This small molecule binds to this protein.
Small molecule (SMILES): CC(=O)N[C@@H]1[C@@H](O)[C@H](O)[C@@H](CO)O[C@H]1O

Binding-site contacts:
Ligand atom O7 contacts residue ASN15 of chain 1.D at 3.4 Å.
Ligand atom C1 contacts residue ASN15 of chain 1.D at 1.4 Å.
Ligand atom C2 contacts residue ASN15 of chain 1.D at 2.5 Å.
Ligand atom C7 contacts residue ASN15 of chain 1.D at 3.3 Å.
Ligand atom O7 contacts residue PRO14 of chain 1.D at 3.9 Å.
Ligand atom O5 contacts residue ASN15 of chain 1.D at 2.4 Å (h-bond).
Ligand atom C4 contacts residue ASN15 of chain 1.D at 4.3 Å.
Ligand atom C8 contacts residue ASN15 of chain 1.D at 4.4 Å.
Ligand atom N2 contacts residue ASN15 of chain 1.D at 2.9 Å (h-bond).
Ligand atom C3 contacts residue ASN15 of chain 1.D at 3.8 Å.
Ligand atom C5 contacts residue ASN15 of chain 1.D at 3.7 Å.

Sequence of chain 1.D:
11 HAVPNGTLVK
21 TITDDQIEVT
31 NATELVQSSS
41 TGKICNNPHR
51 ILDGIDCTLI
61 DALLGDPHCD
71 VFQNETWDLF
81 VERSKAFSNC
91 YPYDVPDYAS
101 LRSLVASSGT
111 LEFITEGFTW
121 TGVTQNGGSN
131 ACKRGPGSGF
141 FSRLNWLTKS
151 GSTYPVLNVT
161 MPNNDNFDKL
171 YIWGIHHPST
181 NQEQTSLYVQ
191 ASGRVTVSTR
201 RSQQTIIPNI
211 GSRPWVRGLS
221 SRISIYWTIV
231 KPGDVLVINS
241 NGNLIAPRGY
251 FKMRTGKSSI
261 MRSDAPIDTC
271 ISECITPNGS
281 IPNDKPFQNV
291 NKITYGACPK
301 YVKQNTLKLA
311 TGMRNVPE